Binding-site contacts:
Ligand atom N2 contacts residue ASN27 of chain 1.A at 3.0 Å (h-bond).
Ligand atom O7 contacts residue ASN27 of chain 1.A at 3.8 Å.
Ligand atom C8 contacts residue LEU77 of chain 1.A at 3.9 Å (hydrophobic).
Ligand atom C6 contacts residue PHE79 of chain 1.A at 4.0 Å (hydrophobic).
Ligand atom C2 contacts residue ASN27 of chain 1.A at 2.6 Å.
Ligand atom C1 contacts residue PHE79 of chain 1.A at 4.4 Å (hydrophobic).
Ligand atom C4 contacts residue ASN27 of chain 1.A at 4.3 Å.
Ligand atom C6 contacts residue LEU77 of chain 1.A at 3.8 Å (hydrophobic).
Ligand atom O5 contacts residue ASN27 of chain 1.A at 2.3 Å (h-bond).
Ligand atom C3 contacts residue ASN27 of chain 1.A at 3.9 Å.
Ligand atom C1 contacts residue ASN27 of chain 1.A at 1.4 Å.
Ligand atom C7 contacts residue ASN27 of chain 1.A at 3.6 Å.
Ligand atom O5 contacts residue PHE79 of chain 1.A at 3.7 Å.
Ligand atom C5 contacts residue LEU77 of chain 1.A at 4.3 Å (hydrophobic).
Ligand atom C5 contacts residue ASN27 of chain 1.A at 3.6 Å.
Ligand atom O6 contacts residue PHE79 of chain 1.A at 4.1 Å.
Ligand atom C5 contacts residue PHE79 of chain 1.A at 4.3 Å (hydrophobic).

This protein binds this small molecule.
Small molecule (SMILES): CC(=O)N[C@H]1[C@H](O[C@H]2[C@H](O[C@@H]3O[C@@H](C)[C@@H](O)[C@@H](O)[C@@H]3O)[C@@H](NC(C)=O)CO[C@@H]2CO)O[C@H](CO)[C@@H](O[C@@H]2O[C@H](CO)[C@@H](O)[C@H](O)[C@@H]2O)[C@@H]1O

Sequence of chain 1.A:
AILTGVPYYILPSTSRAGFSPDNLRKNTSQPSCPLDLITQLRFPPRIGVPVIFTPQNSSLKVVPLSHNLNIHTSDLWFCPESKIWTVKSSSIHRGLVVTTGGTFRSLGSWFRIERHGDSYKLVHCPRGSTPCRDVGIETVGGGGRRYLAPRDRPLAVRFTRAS